This protein binds this small molecule.
Small molecule (SMILES): O=C(O)c1cc(O)c2c(Cl)cc(Cl)cc2n1

Sequence of chain 1.B:
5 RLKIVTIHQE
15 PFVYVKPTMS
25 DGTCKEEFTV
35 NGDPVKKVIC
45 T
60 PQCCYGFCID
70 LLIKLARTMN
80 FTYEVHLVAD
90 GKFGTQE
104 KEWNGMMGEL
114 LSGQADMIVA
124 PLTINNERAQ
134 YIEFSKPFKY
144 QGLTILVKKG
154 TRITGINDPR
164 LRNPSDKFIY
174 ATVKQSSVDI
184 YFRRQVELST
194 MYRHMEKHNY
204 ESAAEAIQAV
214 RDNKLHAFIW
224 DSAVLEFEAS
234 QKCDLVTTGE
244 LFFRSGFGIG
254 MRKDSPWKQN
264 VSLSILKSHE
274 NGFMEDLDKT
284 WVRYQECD

Binding-site contacts:
Ligand atom CL2 contacts residue PHE250 of chain 1.B at 3.7 Å.
Ligand atom C7 contacts residue ASP224 of chain 1.B at 3.6 Å.
Ligand atom C7 contacts residue GLN13 of chain 1.B at 4.1 Å.
Ligand atom C7 contacts residue VAL227 of chain 1.B at 3.9 Å (hydrophobic).
Ligand atom C8 contacts residue ASP224 of chain 1.B at 3.9 Å.
Ligand atom C1 contacts residue THR126 of chain 1.B at 3.8 Å.
Ligand atom O2 contacts residue ARG131 of chain 1.B at 2.6 Å (salt-bridge).
Ligand atom C10 contacts residue PHE92 of chain 1.B at 3.5 Å (hydrophobic).
Ligand atom C8 contacts residue PHE250 of chain 1.B at 4.0 Å (hydrophobic).
Ligand atom CL2 contacts residue VAL227 of chain 1.B at 4.1 Å.
Ligand atom C5 contacts residue PHE92 of chain 1.B at 3.9 Å (hydrophobic).
Ligand atom O1 contacts residue ARG131 of chain 1.B at 2.9 Å (salt-bridge).
Ligand atom N1 contacts residue PRO124 of chain 1.B at 3.2 Å (h-bond).
Ligand atom C10 contacts residue PRO124 of chain 1.B at 3.7 Å (hydrophobic).
Ligand atom C6 contacts residue ASP224 of chain 1.B at 4.1 Å.
Ligand atom C9 contacts residue PHE250 of chain 1.B at 3.7 Å (hydrophobic).
Ligand atom C9 contacts residue PHE92 of chain 1.B at 3.9 Å (hydrophobic).
Ligand atom C8 contacts residue GLN13 of chain 1.B at 4.1 Å.
Ligand atom C2 contacts residue PHE92 of chain 1.B at 3.5 Å (hydrophobic).
Ligand atom CL1 contacts residue TRP223 of chain 1.B at 3.1 Å.
Ligand atom C2 contacts residue ARG131 of chain 1.B at 3.5 Å.
Ligand atom C2 contacts residue THR126 of chain 1.B at 3.6 Å.
Ligand atom C8 contacts residue PRO124 of chain 1.B at 4.0 Å (hydrophobic).
Ligand atom O1 contacts residue THR126 of chain 1.B at 2.9 Å (h-bond).
Ligand atom O1 contacts residue LEU125 of chain 1.B at 3.6 Å.
Ligand atom O3 contacts residue SER180 of chain 1.B at 3.9 Å.
Ligand atom C3 contacts residue SER180 of chain 1.B at 3.9 Å.
Ligand atom N1 contacts residue THR126 of chain 1.B at 3.5 Å (h-bond).
Ligand atom O1 contacts residue PHE92 of chain 1.B at 3.4 Å.
Ligand atom C4 contacts residue PHE92 of chain 1.B at 3.9 Å (hydrophobic).
Ligand atom C9 contacts residue PRO124 of chain 1.B at 3.2 Å (hydrophobic).
Ligand atom CL2 contacts residue PHE16 of chain 1.B at 3.3 Å.
Ligand atom O2 contacts residue PHE92 of chain 1.B at 3.4 Å.
Ligand atom CL2 contacts residue PRO124 of chain 1.B at 3.5 Å.
Ligand atom CL2 contacts residue GLN13 of chain 1.B at 3.9 Å.
Ligand atom C1 contacts residue PHE92 of chain 1.B at 3.5 Å (hydrophobic).
Ligand atom CL2 contacts residue ASP224 of chain 1.B at 3.7 Å.
Ligand atom O1 contacts residue PRO124 of chain 1.B at 3.7 Å.
Ligand atom C3 contacts residue PHE92 of chain 1.B at 3.7 Å (hydrophobic).
Ligand atom N1 contacts residue PHE92 of chain 1.B at 3.4 Å.